Binding-site contacts:
Ligand atom C3 contacts residue HH21 of chain 1.T at 3.9 Å.
Ligand atom O2' contacts residue PRO384 of chain 1.D at 4.3 Å.
Ligand atom C6 contacts residue GLY551 of chain 1.D at 3.5 Å.
Ligand atom C3 contacts residue ALA383 of chain 1.D at 3.9 Å (hydrophobic).
Ligand atom O2' contacts residue ARG582 of chain 1.D at 2.9 Å (salt-bridge).
Ligand atom C4 contacts residue LYS581 of chain 1.D at 4.3 Å.
Ligand atom O2' contacts residue LYS581 of chain 1.D at 4.3 Å.
Ligand atom C5 contacts residue ALA383 of chain 1.D at 4.3 Å (hydrophobic).
Ligand atom C6 contacts residue MET510 of chain 1.D at 4.3 Å (hydrophobic).
Ligand atom N4 contacts residue HH21 of chain 1.T at 3.5 Å (h-bond).
Ligand atom N4 contacts residue SER382 of chain 1.D at 3.3 Å.
Ligand atom C5 contacts residue SER382 of chain 1.D at 4.1 Å.
Ligand atom C2 contacts residue PRO384 of chain 1.D at 4.0 Å (hydrophobic).
Ligand atom C1 contacts residue PRO384 of chain 1.D at 3.8 Å (hydrophobic).
Ligand atom C4 contacts residue PRO384 of chain 1.D at 4.2 Å (hydrophobic).
Ligand atom C3 contacts residue LYS581 of chain 1.D at 4.0 Å.
Ligand atom C6 contacts residue PRO384 of chain 1.D at 3.8 Å (hydrophobic).
Ligand atom N4 contacts residue PHE552 of chain 1.D at 3.1 Å.
Ligand atom C3 contacts residue PHE348 of chain 1.D at 3.5 Å (hydrophobic).
Ligand atom N4 contacts residue ALA383 of chain 1.D at 3.4 Å (h-bond).
Ligand atom C5 contacts residue PRO384 of chain 1.D at 4.0 Å (hydrophobic).
Ligand atom C4 contacts residue PHE552 of chain 1.D at 3.7 Å (hydrophobic).
Ligand atom C6 contacts residue ARG582 of chain 1.D at 4.2 Å.
Ligand atom C4 contacts residue HH21 of chain 1.T at 4.0 Å.
Ligand atom C4 contacts residue ALA383 of chain 1.D at 3.7 Å (hydrophobic).
Ligand atom C1 contacts residue LYS581 of chain 1.D at 4.0 Å.
Ligand atom C5 contacts residue GLY551 of chain 1.D at 4.3 Å.
Ligand atom O1' contacts residue ARG582 of chain 1.D at 2.9 Å (salt-bridge).
Ligand atom C3 contacts residue PRO384 of chain 1.D at 4.2 Å (hydrophobic).
Ligand atom O1' contacts residue LYS581 of chain 1.D at 3.3 Å.
Ligand atom C5 contacts residue MET510 of chain 1.D at 4.0 Å (hydrophobic).
Ligand atom C4 contacts residue SER382 of chain 1.D at 4.0 Å.
Ligand atom C2 contacts residue LYS581 of chain 1.D at 3.9 Å.
Ligand atom C2 contacts residue PHE348 of chain 1.D at 3.5 Å (hydrophobic).
Ligand atom O2' contacts residue GLY551 of chain 1.D at 3.6 Å.
Ligand atom C1' contacts residue PRO384 of chain 1.D at 4.3 Å (hydrophobic).
Ligand atom C5 contacts residue PHE552 of chain 1.D at 3.6 Å (hydrophobic).
Ligand atom C6 contacts residue LYS581 of chain 1.D at 4.3 Å.
Ligand atom C1' contacts residue ARG582 of chain 1.D at 3.4 Å.
Ligand atom C1' contacts residue LYS581 of chain 1.D at 3.8 Å.

The protein below binds the small molecule below.
Small molecule (SMILES): Nc1ccc(C(=O)O)cc1

Sequence of chain 1.D:
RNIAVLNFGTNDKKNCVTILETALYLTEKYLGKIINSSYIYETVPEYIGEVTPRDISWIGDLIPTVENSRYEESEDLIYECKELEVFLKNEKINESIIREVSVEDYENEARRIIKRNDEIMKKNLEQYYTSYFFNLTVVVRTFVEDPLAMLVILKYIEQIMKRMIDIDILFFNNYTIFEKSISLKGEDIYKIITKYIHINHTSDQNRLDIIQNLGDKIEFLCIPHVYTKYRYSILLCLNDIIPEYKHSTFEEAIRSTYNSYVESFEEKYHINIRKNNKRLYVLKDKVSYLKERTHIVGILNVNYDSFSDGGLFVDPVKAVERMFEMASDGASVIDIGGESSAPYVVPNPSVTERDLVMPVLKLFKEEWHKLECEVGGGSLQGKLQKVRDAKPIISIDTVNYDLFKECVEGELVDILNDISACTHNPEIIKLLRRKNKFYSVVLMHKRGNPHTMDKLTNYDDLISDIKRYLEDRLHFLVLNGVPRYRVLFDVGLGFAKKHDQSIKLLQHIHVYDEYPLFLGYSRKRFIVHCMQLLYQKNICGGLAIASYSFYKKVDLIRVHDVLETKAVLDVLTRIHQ